Sequence of chain 1.D:
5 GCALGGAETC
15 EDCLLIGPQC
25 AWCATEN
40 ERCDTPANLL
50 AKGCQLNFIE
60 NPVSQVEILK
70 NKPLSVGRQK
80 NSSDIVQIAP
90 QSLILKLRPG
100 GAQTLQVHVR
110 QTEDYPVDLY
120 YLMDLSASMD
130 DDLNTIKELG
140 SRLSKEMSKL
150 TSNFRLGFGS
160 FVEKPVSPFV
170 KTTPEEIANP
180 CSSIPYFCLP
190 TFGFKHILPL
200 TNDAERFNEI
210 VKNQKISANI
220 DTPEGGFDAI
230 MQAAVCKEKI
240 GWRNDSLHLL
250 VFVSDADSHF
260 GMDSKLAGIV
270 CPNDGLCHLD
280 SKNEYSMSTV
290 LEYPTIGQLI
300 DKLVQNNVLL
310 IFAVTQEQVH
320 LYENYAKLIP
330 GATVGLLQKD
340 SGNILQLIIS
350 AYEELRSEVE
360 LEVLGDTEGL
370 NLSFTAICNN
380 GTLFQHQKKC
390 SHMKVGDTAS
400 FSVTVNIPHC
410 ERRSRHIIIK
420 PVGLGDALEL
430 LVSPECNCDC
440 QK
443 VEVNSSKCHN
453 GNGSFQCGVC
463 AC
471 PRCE

A protein and the small-molecule ligand that binds it are described below.
Small molecule (SMILES): CC(=O)N[C@@H]1[C@@H](O)[C@H](O)[C@@H](CO)O[C@H]1O

Binding-site contacts:
Ligand atom C7 contacts residue ASN243 of chain 1.D at 3.3 Å.
Ligand atom O5 contacts residue ASN243 of chain 1.D at 2.2 Å (h-bond).
Ligand atom O6 contacts residue ASN243 of chain 1.D at 4.4 Å.
Ligand atom C4 contacts residue ASN243 of chain 1.D at 4.2 Å.
Ligand atom C2 contacts residue ASN243 of chain 1.D at 2.5 Å.
Ligand atom C1 contacts residue ASN243 of chain 1.D at 1.4 Å.
Ligand atom C3 contacts residue ASN243 of chain 1.D at 3.8 Å.
Ligand atom N2 contacts residue ASN243 of chain 1.D at 3.1 Å (h-bond).
Ligand atom C5 contacts residue ASN243 of chain 1.D at 3.6 Å.
Ligand atom O7 contacts residue ASN243 of chain 1.D at 3.1 Å (h-bond).